Binding-site contacts:
Ligand atom C7 contacts residue GLN580 of chain 1.A at 3.7 Å.
Ligand atom C1 contacts residue GLN580 of chain 1.A at 4.0 Å.
Ligand atom C3 contacts residue GLN580 of chain 1.A at 4.3 Å.
Ligand atom C1 contacts residue ASN331 of chain 1.A at 1.4 Å.
Ligand atom C4 contacts residue ASN331 of chain 1.A at 4.2 Å.
Ligand atom C8 contacts residue GLN580 of chain 1.A at 3.3 Å.
Ligand atom O7 contacts residue ASN331 of chain 1.A at 3.6 Å.
Ligand atom C7 contacts residue ASN331 of chain 1.A at 3.4 Å.
Ligand atom N2 contacts residue GLN580 of chain 1.A at 3.0 Å (h-bond).
Ligand atom C2 contacts residue ASN331 of chain 1.A at 2.5 Å.
Ligand atom C5 contacts residue ASN331 of chain 1.A at 3.7 Å.
Ligand atom O5 contacts residue ASN331 of chain 1.A at 2.4 Å (h-bond).
Ligand atom C5 contacts residue GLN580 of chain 1.A at 4.0 Å.
Ligand atom N2 contacts residue ASN331 of chain 1.A at 2.9 Å (h-bond).
Ligand atom C2 contacts residue GLN580 of chain 1.A at 4.0 Å.
Ligand atom C3 contacts residue ASN331 of chain 1.A at 3.8 Å.

The small molecule below binds the protein below.
Small molecule (SMILES): CC(=O)N[C@@H]1[C@@H](O)[C@H](O)[C@@H](CO)O[C@H]1O

Sequence of chain 1.A:
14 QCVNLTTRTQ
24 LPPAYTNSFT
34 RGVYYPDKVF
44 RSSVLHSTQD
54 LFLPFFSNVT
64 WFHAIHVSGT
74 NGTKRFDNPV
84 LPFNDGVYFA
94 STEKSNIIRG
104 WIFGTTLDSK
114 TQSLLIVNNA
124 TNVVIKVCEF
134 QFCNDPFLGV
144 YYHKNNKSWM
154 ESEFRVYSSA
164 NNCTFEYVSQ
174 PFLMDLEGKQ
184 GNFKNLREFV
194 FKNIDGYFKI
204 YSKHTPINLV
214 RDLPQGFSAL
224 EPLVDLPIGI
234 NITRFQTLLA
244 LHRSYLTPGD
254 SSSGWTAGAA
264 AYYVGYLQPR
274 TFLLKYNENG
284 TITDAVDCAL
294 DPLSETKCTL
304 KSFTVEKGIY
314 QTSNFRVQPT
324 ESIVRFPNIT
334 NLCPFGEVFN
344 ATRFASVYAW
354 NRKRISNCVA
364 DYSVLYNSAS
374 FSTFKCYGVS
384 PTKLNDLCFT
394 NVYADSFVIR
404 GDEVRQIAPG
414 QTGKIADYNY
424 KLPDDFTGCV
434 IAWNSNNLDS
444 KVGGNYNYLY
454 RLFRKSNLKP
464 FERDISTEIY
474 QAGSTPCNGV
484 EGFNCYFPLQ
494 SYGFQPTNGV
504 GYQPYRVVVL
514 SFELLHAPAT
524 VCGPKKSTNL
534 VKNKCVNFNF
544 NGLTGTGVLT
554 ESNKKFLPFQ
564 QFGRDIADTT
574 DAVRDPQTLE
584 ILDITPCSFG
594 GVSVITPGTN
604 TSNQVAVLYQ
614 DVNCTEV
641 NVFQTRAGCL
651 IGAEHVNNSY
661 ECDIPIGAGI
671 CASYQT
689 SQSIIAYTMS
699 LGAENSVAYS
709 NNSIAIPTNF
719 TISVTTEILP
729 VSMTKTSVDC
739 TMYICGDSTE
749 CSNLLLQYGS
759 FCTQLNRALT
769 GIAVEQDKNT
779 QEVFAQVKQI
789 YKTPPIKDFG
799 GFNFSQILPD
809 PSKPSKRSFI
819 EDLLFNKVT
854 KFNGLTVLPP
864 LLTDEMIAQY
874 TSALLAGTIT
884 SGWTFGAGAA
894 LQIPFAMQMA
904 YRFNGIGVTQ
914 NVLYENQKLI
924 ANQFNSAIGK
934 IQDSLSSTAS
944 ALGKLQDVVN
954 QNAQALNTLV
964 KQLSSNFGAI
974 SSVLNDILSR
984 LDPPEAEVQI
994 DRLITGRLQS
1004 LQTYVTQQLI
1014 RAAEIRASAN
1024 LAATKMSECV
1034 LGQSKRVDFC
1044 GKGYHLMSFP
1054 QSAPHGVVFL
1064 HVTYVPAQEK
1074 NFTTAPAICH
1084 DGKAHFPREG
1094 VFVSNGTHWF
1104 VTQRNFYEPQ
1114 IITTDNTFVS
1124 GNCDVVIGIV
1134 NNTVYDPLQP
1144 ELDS